A protein and the small-molecule ligand that binds it are described below.
Small molecule (SMILES): CCCC(=O)OC[C@H](COP(O)(O)(O)O)OC(=O)CCC

Sequence of chain 1.A:
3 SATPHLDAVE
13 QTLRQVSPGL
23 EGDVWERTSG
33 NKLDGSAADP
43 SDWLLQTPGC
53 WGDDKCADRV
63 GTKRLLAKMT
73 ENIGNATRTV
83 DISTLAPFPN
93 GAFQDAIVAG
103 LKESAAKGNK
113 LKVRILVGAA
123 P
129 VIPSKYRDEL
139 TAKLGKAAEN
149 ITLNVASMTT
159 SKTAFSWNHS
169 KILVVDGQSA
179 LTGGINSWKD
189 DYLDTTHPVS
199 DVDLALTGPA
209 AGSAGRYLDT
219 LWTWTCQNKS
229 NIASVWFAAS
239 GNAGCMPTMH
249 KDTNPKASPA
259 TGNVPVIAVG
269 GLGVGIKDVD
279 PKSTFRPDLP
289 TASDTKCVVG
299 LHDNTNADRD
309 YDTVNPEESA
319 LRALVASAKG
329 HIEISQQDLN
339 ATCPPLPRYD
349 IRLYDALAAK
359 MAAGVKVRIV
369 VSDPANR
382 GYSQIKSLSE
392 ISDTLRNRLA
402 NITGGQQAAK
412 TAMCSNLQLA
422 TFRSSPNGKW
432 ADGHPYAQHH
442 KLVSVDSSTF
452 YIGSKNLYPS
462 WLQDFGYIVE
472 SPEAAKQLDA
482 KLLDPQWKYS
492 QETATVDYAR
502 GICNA

Binding-site contacts:
Ligand atom O2P contacts residue HIS167 of chain 1.A at 2.5 Å (h-bond).
Ligand atom O2 contacts residue TYR459 of chain 1.A at 3.3 Å (h-bond).
Ligand atom O1P contacts residue HIS440 of chain 1.A at 3.1 Å (h-bond).
Ligand atom C14 contacts residue LEU87 of chain 1.A at 4.4 Å (hydrophobic).
Ligand atom O1P contacts residue LYS169 of chain 1.A at 3.0 Å (salt-bridge).
Ligand atom C11 contacts residue LEU87 of chain 1.A at 3.9 Å (hydrophobic).
Ligand atom P contacts residue HIS167 of chain 1.A at 1.9 Å.
Ligand atom O4P contacts residue HIS440 of chain 1.A at 2.5 Å (h-bond).
Ligand atom O2P contacts residue LYS442 of chain 1.A at 2.7 Å (salt-bridge).
Ligand atom P contacts residue LYS169 of chain 1.A at 4.0 Å.
Ligand atom C1 contacts residue HIS167 of chain 1.A at 3.3 Å.
Ligand atom C14 contacts residue ALA88 of chain 1.A at 4.0 Å (hydrophobic).
Ligand atom O1P contacts residue LEU87 of chain 1.A at 3.7 Å.
Ligand atom P contacts residue LEU87 of chain 1.A at 4.3 Å.
Ligand atom O3 contacts residue LEU87 of chain 1.A at 4.0 Å.
Ligand atom C1 contacts residue ASN457 of chain 1.A at 4.2 Å.
Ligand atom O11 contacts residue LEU87 of chain 1.A at 3.5 Å.
Ligand atom C2 contacts residue TYR459 of chain 1.A at 3.4 Å (hydrophobic).
Ligand atom O1P contacts residue HIS167 of chain 1.A at 2.6 Å (h-bond).
Ligand atom O31 contacts residue LEU463 of chain 1.A at 3.7 Å.
Ligand atom O3P contacts residue TYR459 of chain 1.A at 4.3 Å.
Ligand atom C1 contacts residue LEU463 of chain 1.A at 4.5 Å (hydrophobic).
Ligand atom P contacts residue HIS440 of chain 1.A at 3.3 Å.
Ligand atom O4P contacts residue HIS167 of chain 1.A at 3.8 Å.
Ligand atom O3P contacts residue HIS167 of chain 1.A at 2.5 Å (h-bond).
Ligand atom C1 contacts residue TYR459 of chain 1.A at 3.2 Å (hydrophobic).
Ligand atom O4P contacts residue GLN335 of chain 1.A at 4.3 Å.
Ligand atom P contacts residue LYS442 of chain 1.A at 4.2 Å.
Ligand atom O4P contacts residue ASN184 of chain 1.A at 4.0 Å.
Ligand atom O2P contacts residue TYR459 of chain 1.A at 4.0 Å.
Ligand atom P contacts residue ASN184 of chain 1.A at 4.2 Å.
Ligand atom O2P contacts residue HIS440 of chain 1.A at 3.0 Å (h-bond).
Ligand atom C11 contacts residue TRP165 of chain 1.A at 4.2 Å (hydrophobic).
Ligand atom C33 contacts residue TRP165 of chain 1.A at 3.8 Å (hydrophobic).
Ligand atom O3P contacts residue LEU87 of chain 1.A at 3.9 Å.
Ligand atom O2P contacts residue ASN457 of chain 1.A at 3.0 Å (h-bond).
Ligand atom O11 contacts residue TRP165 of chain 1.A at 3.2 Å (h-bond).
Ligand atom O1P contacts residue ASN184 of chain 1.A at 2.6 Å (h-bond).
Ligand atom P contacts residue ASN457 of chain 1.A at 4.2 Å.